Sequence of chain 1.C:
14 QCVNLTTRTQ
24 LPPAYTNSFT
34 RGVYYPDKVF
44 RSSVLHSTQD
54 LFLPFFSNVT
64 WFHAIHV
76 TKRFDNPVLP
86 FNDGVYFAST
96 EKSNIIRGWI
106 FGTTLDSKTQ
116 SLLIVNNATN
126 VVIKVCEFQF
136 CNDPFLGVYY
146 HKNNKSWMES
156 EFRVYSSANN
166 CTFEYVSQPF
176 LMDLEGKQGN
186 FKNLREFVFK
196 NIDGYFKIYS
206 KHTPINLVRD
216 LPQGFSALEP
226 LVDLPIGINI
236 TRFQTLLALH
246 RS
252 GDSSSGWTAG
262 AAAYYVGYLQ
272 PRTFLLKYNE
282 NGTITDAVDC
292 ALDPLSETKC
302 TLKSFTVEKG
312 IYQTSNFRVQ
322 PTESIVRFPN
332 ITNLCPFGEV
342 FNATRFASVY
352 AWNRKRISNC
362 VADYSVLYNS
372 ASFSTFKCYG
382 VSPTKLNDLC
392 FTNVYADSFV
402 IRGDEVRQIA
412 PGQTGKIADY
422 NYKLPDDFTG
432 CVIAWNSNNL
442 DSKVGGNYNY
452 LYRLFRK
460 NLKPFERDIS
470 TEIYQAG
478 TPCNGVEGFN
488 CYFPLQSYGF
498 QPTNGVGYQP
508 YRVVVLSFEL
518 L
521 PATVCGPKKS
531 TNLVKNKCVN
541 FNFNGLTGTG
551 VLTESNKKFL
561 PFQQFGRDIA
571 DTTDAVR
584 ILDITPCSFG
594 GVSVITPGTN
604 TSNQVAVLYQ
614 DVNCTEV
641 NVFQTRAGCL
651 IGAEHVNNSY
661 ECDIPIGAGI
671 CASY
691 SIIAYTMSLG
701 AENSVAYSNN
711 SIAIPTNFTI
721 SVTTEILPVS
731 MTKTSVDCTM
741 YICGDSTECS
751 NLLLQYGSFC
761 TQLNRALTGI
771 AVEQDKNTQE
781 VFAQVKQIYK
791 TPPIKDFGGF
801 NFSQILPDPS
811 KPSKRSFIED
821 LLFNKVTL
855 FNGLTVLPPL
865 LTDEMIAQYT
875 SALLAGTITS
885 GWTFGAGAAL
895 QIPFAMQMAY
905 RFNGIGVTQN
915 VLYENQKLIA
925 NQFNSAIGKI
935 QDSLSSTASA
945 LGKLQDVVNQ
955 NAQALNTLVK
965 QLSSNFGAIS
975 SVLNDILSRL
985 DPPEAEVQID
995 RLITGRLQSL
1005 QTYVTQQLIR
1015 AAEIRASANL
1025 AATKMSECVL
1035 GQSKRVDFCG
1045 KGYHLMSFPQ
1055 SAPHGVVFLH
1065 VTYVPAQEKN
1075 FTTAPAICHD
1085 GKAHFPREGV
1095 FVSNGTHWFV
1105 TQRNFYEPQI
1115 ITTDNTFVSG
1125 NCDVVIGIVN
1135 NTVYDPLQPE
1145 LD

The protein below binds the small molecule below.
Small molecule (SMILES): CC(=O)N[C@@H]1[C@@H](O)[C@H](O)[C@@H](CO)O[C@H]1O

Binding-site contacts:
Ligand atom C7 contacts residue ASN603 of chain 1.C at 3.1 Å.
Ligand atom C3 contacts residue ASN603 of chain 1.C at 3.8 Å.
Ligand atom C2 contacts residue ASN603 of chain 1.C at 2.5 Å.
Ligand atom C8 contacts residue ASN603 of chain 1.C at 3.5 Å.
Ligand atom C4 contacts residue ASN603 of chain 1.C at 4.2 Å.
Ligand atom O5 contacts residue ASN603 of chain 1.C at 2.4 Å (h-bond).
Ligand atom O7 contacts residue ASN603 of chain 1.C at 3.7 Å.
Ligand atom C5 contacts residue ASN603 of chain 1.C at 3.7 Å.
Ligand atom N2 contacts residue ASN603 of chain 1.C at 2.7 Å (h-bond).
Ligand atom C1 contacts residue ASN603 of chain 1.C at 1.4 Å.